Sequence of chain 1.C:
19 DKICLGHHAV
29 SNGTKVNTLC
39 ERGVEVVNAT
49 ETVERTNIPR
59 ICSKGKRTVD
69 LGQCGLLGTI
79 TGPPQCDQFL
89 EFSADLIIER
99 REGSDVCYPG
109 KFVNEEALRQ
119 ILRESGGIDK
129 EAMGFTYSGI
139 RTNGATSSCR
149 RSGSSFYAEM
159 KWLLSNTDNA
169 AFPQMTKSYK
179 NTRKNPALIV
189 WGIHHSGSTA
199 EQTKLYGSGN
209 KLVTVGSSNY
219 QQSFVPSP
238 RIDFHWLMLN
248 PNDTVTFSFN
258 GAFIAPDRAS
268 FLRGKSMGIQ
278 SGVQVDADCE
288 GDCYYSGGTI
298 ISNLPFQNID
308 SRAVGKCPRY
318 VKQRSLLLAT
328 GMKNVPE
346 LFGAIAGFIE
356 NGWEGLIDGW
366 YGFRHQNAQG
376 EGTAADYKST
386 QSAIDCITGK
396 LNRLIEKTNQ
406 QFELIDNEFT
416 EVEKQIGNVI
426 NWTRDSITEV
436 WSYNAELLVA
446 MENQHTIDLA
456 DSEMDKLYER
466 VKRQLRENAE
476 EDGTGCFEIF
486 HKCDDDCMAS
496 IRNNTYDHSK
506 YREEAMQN

Binding-site contacts:
Ligand atom O5 contacts residue ASN46 of chain 1.C at 2.4 Å (h-bond).
Ligand atom C5 contacts residue ASN46 of chain 1.C at 3.7 Å.
Ligand atom C4 contacts residue ASN46 of chain 1.C at 4.2 Å.
Ligand atom N2 contacts residue ASN46 of chain 1.C at 2.9 Å (h-bond).
Ligand atom C6 contacts residue THR48 of chain 1.C at 4.3 Å.
Ligand atom O7 contacts residue ASN46 of chain 1.C at 3.2 Å (h-bond).
Ligand atom C8 contacts residue ASN46 of chain 1.C at 4.4 Å.
Ligand atom O5 contacts residue ALA47 of chain 1.C at 4.5 Å.
Ligand atom C1 contacts residue ASN46 of chain 1.C at 1.4 Å.
Ligand atom C7 contacts residue ASN46 of chain 1.C at 3.2 Å.
Ligand atom C3 contacts residue ASN46 of chain 1.C at 3.8 Å.
Ligand atom C2 contacts residue ASN46 of chain 1.C at 2.5 Å.

A protein and the small-molecule ligand that binds it are described below.
Small molecule (SMILES): CC(=O)N[C@@H]1[C@@H](O)[C@H](O)[C@@H](CO)O[C@H]1O